This protein binds this small molecule.
Small molecule (SMILES): CC(=O)N[C@@H]1[C@@H](O)[C@H](O)[C@@H](CO)O[C@H]1O

Sequence of chain 1.C:
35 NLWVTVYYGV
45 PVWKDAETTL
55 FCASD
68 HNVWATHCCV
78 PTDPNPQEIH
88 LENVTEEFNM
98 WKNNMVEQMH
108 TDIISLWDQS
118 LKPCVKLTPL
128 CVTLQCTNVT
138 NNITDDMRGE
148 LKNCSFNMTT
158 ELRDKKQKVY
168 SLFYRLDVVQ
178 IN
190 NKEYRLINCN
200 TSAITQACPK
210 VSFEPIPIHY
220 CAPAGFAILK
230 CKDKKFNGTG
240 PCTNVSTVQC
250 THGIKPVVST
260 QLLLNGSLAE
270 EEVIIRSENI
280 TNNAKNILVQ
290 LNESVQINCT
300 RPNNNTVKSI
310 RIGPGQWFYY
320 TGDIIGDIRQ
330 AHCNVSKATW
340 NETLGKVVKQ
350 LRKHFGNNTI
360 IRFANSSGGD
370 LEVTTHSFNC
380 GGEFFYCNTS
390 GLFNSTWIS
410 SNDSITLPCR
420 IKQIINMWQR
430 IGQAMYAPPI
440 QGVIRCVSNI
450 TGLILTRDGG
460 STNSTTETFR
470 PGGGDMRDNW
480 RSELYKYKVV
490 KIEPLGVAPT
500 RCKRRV

Binding-site contacts:
Ligand atom C8 contacts residue ASN356 of chain 1.C at 3.5 Å.
Ligand atom C7 contacts residue ASN356 of chain 1.C at 3.8 Å.
Ligand atom C4 contacts residue ASN356 of chain 1.C at 4.2 Å.
Ligand atom C8 contacts residue LYS352 of chain 1.C at 4.2 Å.
Ligand atom C5 contacts residue ASN356 of chain 1.C at 3.7 Å.
Ligand atom O5 contacts residue ASN356 of chain 1.C at 2.4 Å (h-bond).
Ligand atom C3 contacts residue ASN356 of chain 1.C at 3.8 Å.
Ligand atom C8 contacts residue ARG351 of chain 1.C at 3.4 Å.
Ligand atom C2 contacts residue ASN356 of chain 1.C at 2.5 Å.
Ligand atom N2 contacts residue ASN356 of chain 1.C at 2.9 Å (h-bond).
Ligand atom C7 contacts residue LYS352 of chain 1.C at 4.5 Å.
Ligand atom O7 contacts residue LYS352 of chain 1.C at 4.0 Å.
Ligand atom C8 contacts residue GLY355 of chain 1.C at 3.7 Å.
Ligand atom C1 contacts residue ASN356 of chain 1.C at 1.4 Å.